Binding-site contacts:
Ligand atom C23 contacts residue TYR124 of chain 1.A at 3.6 Å (hydrophobic).
Ligand atom C29 contacts residue ALA337 of chain 1.A at 3.5 Å (hydrophobic).
Ligand atom C12 contacts residue TYR341 of chain 1.A at 3.1 Å (hydrophobic).
Ligand atom C16 contacts residue TYR72 of chain 1.A at 3.8 Å (hydrophobic).
Ligand atom C37 contacts residue TRP86 of chain 1.A at 3.6 Å (hydrophobic).
Ligand atom C36 contacts residue GLU202 of chain 1.A at 3.1 Å.
Ligand atom C18 contacts residue TRP286 of chain 1.A at 3.7 Å (hydrophobic).
Ligand atom C4 contacts residue TYR72 of chain 1.A at 3.7 Å (hydrophobic).
Ligand atom C16 contacts residue TRP286 of chain 1.A at 3.8 Å (hydrophobic).
Ligand atom C39 contacts residue TRP86 of chain 1.A at 3.4 Å (hydrophobic).
Ligand atom C3 contacts residue TRP286 of chain 1.A at 3.3 Å (hydrophobic).
Ligand atom C10 contacts residue LEU76 of chain 1.A at 3.7 Å (hydrophobic).
Ligand atom N7 contacts residue TRP86 of chain 1.A at 3.8 Å.
Ligand atom C17 contacts residue TRP286 of chain 1.A at 3.8 Å (hydrophobic).
Ligand atom C6 contacts residue TYR72 of chain 1.A at 3.5 Å (hydrophobic).
Ligand atom C30 contacts residue TRP86 of chain 1.A at 3.5 Å (hydrophobic).
Ligand atom C29 contacts residue HIS447 of chain 1.A at 3.4 Å.
Ligand atom C27 contacts residue PHE338 of chain 1.A at 3.7 Å (hydrophobic).
Ligand atom C41 contacts residue TYR341 of chain 1.A at 2.8 Å (hydrophobic).
Ligand atom C40 contacts residue TRP86 of chain 1.A at 3.6 Å (hydrophobic).
Ligand atom N1 contacts residue TYR124 of chain 1.A at 3.4 Å.
Ligand atom C35 contacts residue GLU202 of chain 1.A at 3.6 Å.
Ligand atom C24 contacts residue TYR124 of chain 1.A at 3.0 Å (hydrophobic).
Ligand atom N7 contacts residue HIS447 of chain 1.A at 2.9 Å (h-bond).
Ligand atom C31 contacts residue TRP86 of chain 1.A at 3.6 Å (hydrophobic).
Ligand atom C2 contacts residue TRP286 of chain 1.A at 3.7 Å (hydrophobic).
Ligand atom C33 contacts residue TRP86 of chain 1.A at 3.5 Å (hydrophobic).
Ligand atom N6 contacts residue PHE338 of chain 1.A at 3.7 Å.
Ligand atom C32 contacts residue HIS447 of chain 1.A at 3.5 Å.
Ligand atom N8 contacts residue TRP86 of chain 1.A at 3.5 Å.
Ligand atom C10 contacts residue TYR341 of chain 1.A at 3.6 Å (hydrophobic).
Ligand atom C42 contacts residue TYR341 of chain 1.A at 3.1 Å (hydrophobic).
Ligand atom N2 contacts residue TYR72 of chain 1.A at 3.8 Å.
Ligand atom N5 contacts residue PHE338 of chain 1.A at 3.8 Å.
Ligand atom C11 contacts residue TYR341 of chain 1.A at 3.4 Å (hydrophobic).
Ligand atom C2 contacts residue GLU285 of chain 1.A at 3.5 Å.
Ligand atom C35 contacts residue GLY121 of chain 1.A at 3.8 Å.
Ligand atom C42 contacts residue ASP74 of chain 1.A at 3.1 Å.
Ligand atom C25 contacts residue TYR341 of chain 1.A at 3.6 Å (hydrophobic).
Ligand atom C26 contacts residue PHE338 of chain 1.A at 3.7 Å (hydrophobic).

A protein and the small-molecule ligand that binds it are described below.
Small molecule (SMILES): Nc1ccc2c(c1)c(-c1ccccc1)[n+](CCCCCCc1cn(CCNc3c4c(nc5ccccc35)CCCC4)nn1)c1cc(N)ccc21

Sequence of chain 1.A:
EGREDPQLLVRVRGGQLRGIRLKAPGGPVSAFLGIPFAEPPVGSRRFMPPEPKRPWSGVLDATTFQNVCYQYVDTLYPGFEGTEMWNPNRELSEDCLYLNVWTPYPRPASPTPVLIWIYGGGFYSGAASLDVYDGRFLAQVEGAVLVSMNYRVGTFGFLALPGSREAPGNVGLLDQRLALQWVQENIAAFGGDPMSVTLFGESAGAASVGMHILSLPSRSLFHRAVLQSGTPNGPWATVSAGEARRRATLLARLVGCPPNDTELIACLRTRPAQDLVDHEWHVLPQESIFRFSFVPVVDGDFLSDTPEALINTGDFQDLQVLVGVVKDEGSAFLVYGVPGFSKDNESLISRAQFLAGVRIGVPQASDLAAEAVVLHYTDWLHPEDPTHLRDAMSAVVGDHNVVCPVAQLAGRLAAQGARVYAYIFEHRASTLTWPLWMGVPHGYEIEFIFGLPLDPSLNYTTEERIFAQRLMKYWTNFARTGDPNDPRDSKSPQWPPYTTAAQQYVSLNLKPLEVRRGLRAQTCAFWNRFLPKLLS